A small-molecule ligand and the protein it binds are described below.
Small molecule (SMILES): CC(C)=CCC/C(C)=C/CO[P](=O)(O)OP(=O)(O)O

Binding-site contacts:
Ligand atom PB contacts residue ARG288 of chain 1.G at 3.5 Å.
Ligand atom C10 contacts residue ILE254 of chain 1.G at 3.7 Å (hydrophobic).
Ligand atom O2A contacts residue MG1 of chain 1.GA at 2.5 Å.
Ligand atom O1B contacts residue ARG288 of chain 1.G at 3.1 Å (salt-bridge).
Ligand atom C5 contacts residue GLU201 of chain 1.G at 3.3 Å.
Ligand atom O3A contacts residue ASN65 of chain 1.G at 3.4 Å (h-bond).
Ligand atom O2A contacts residue HIS77 of chain 1.G at 3.7 Å.
Ligand atom O1 contacts residue HIS77 of chain 1.G at 3.7 Å.
Ligand atom O2B contacts residue ASN65 of chain 1.G at 3.0 Å (h-bond).
Ligand atom O3B contacts residue ARG288 of chain 1.G at 3.4 Å (salt-bridge).
Ligand atom O3B contacts residue TYR79 of chain 1.G at 2.4 Å (h-bond).
Ligand atom O1A contacts residue TRP57 of chain 1.G at 3.5 Å.
Ligand atom O1A contacts residue HIS77 of chain 1.G at 2.9 Å (h-bond).
Ligand atom O1B contacts residue ARG62 of chain 1.G at 2.6 Å (salt-bridge).
Ligand atom C1 contacts residue TRP57 of chain 1.G at 3.9 Å (hydrophobic).
Ligand atom O1B contacts residue THR295 of chain 1.G at 3.5 Å.
Ligand atom C9 contacts residue GLY230 of chain 1.G at 3.8 Å.
Ligand atom O2A contacts residue HIS78 of chain 1.G at 3.8 Å.
Ligand atom O3B contacts residue PHE250 of chain 1.G at 3.5 Å.
Ligand atom C2 contacts residue GLU201 of chain 1.G at 3.6 Å.
Ligand atom O1A contacts residue ASN65 of chain 1.G at 3.7 Å.
Ligand atom C10 contacts residue PHE310 of chain 1.G at 3.8 Å (hydrophobic).
Ligand atom C5 contacts residue MET204 of chain 1.G at 3.2 Å (hydrophobic).
Ligand atom O1B contacts residue ASN65 of chain 1.G at 3.8 Å.
Ligand atom O1 contacts residue TYR79 of chain 1.G at 3.8 Å.
Ligand atom C6 contacts residue GLU201 of chain 1.G at 3.2 Å.
Ligand atom O2B contacts residue MG1 of chain 1.GA at 2.8 Å.
Ligand atom O3A contacts residue ARG62 of chain 1.G at 2.9 Å (salt-bridge).
Ligand atom O2A contacts residue ASN65 of chain 1.G at 2.4 Å (h-bond).
Ligand atom O2B contacts residue TYR79 of chain 1.G at 3.8 Å.
Ligand atom O1B contacts residue VAL64 of chain 1.G at 3.6 Å.
Ligand atom C10 contacts residue ILE246 of chain 1.G at 3.3 Å (hydrophobic).
Ligand atom PB contacts residue TYR79 of chain 1.G at 3.8 Å.
Ligand atom C4 contacts residue PHE250 of chain 1.G at 3.6 Å (hydrophobic).
Ligand atom C2 contacts residue SFG1 of chain 1.EA at 3.6 Å.
Ligand atom C10 contacts residue PHE301 of chain 1.G at 3.5 Å (hydrophobic).
Ligand atom PA contacts residue ASN65 of chain 1.G at 3.3 Å.
Ligand atom PB contacts residue ARG62 of chain 1.G at 3.4 Å.
Ligand atom C4 contacts residue TYR205 of chain 1.G at 3.2 Å (hydrophobic).
Ligand atom O2B contacts residue ARG288 of chain 1.G at 3.0 Å (salt-bridge).

Sequence of chain 1.G:
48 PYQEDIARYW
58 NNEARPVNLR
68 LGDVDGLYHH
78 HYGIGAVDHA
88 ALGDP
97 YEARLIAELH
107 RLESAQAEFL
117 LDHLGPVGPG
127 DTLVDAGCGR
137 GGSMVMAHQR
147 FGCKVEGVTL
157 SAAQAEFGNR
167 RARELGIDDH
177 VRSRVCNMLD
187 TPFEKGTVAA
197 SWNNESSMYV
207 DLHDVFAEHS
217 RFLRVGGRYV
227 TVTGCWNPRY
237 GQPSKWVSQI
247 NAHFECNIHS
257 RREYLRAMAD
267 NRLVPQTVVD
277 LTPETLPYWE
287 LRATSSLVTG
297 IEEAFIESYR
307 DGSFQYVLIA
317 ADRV